Sequence of chain 17.E:
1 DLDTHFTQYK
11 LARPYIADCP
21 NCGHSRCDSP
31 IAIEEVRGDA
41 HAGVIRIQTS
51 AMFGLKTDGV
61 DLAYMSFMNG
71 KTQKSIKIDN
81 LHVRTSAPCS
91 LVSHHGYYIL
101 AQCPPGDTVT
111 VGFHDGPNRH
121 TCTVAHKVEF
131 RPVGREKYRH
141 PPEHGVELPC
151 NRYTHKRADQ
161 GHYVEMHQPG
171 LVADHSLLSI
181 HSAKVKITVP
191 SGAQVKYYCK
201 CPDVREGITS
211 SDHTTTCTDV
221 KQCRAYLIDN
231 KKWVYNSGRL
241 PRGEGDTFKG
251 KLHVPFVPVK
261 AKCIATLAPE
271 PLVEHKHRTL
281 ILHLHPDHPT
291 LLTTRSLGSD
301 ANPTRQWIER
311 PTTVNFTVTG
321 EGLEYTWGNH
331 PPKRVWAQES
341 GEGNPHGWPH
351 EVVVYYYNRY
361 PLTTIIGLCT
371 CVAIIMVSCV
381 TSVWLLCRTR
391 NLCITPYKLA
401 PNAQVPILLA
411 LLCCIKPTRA

Binding-site contacts:
Ligand atom C6 contacts residue ASN315 of chain 17.E at 4.5 Å.
Ligand atom O5 contacts residue THR313 of chain 17.E at 4.3 Å.
Ligand atom C5 contacts residue ASN315 of chain 17.E at 3.7 Å.
Ligand atom C8 contacts residue ASN315 of chain 17.E at 3.5 Å.
Ligand atom N2 contacts residue ASN315 of chain 17.E at 2.8 Å (h-bond).
Ligand atom C4 contacts residue ASN315 of chain 17.E at 4.3 Å.
Ligand atom C3 contacts residue ASN315 of chain 17.E at 3.8 Å.
Ligand atom C7 contacts residue ASN315 of chain 17.E at 3.3 Å.
Ligand atom C1 contacts residue VAL314 of chain 17.E at 4.4 Å (hydrophobic).
Ligand atom C6 contacts residue THR313 of chain 17.E at 4.5 Å.
Ligand atom O5 contacts residue VAL314 of chain 17.E at 3.8 Å.
Ligand atom O7 contacts residue ASN315 of chain 17.E at 4.2 Å.
Ligand atom C1 contacts residue ASN315 of chain 17.E at 1.4 Å.
Ligand atom C8 contacts residue ILE281 of chain 17.E at 4.5 Å (hydrophobic).
Ligand atom O5 contacts residue ASN315 of chain 17.E at 2.4 Å (h-bond).
Ligand atom C2 contacts residue ASN315 of chain 17.E at 2.5 Å.

The small molecule below binds the protein below.
Small molecule (SMILES): CC(=O)N[C@@H]1[C@@H](O)[C@H](O)[C@@H](CO)O[C@H]1O